Binding-site contacts:
Ligand atom C6 contacts residue SER688 of chain 1.B at 3.7 Å.
Ligand atom C1 contacts residue SER712 of chain 1.B at 4.2 Å.
Ligand atom C8 contacts residue PRO761 of chain 1.B at 4.4 Å (hydrophobic).
Ligand atom C2 contacts residue ASN710 of chain 1.B at 2.5 Å.
Ligand atom C7 contacts residue ASP735 of chain 1.B at 3.9 Å.
Ligand atom O5 contacts residue SER688 of chain 1.B at 3.2 Å (h-bond).
Ligand atom C6 contacts residue SER712 of chain 1.B at 4.5 Å.
Ligand atom C8 contacts residue ASP735 of chain 1.B at 4.0 Å.
Ligand atom C5 contacts residue ASN710 of chain 1.B at 3.6 Å.
Ligand atom O5 contacts residue SER712 of chain 1.B at 4.1 Å.
Ligand atom O6 contacts residue SER688 of chain 1.B at 2.8 Å (h-bond).
Ligand atom C1 contacts residue SER688 of chain 1.B at 4.2 Å.
Ligand atom O5 contacts residue ASN710 of chain 1.B at 2.4 Å (h-bond).
Ligand atom C8 contacts residue VAL733 of chain 1.B at 3.8 Å (hydrophobic).
Ligand atom C7 contacts residue ASN710 of chain 1.B at 3.8 Å.
Ligand atom C3 contacts residue ASP735 of chain 1.B at 3.9 Å.
Ligand atom C1 contacts residue ASN710 of chain 1.B at 1.4 Å.
Ligand atom C2 contacts residue ASP735 of chain 1.B at 3.6 Å.
Ligand atom C5 contacts residue SER688 of chain 1.B at 4.1 Å.
Ligand atom O6 contacts residue ARG689 of chain 1.B at 3.4 Å (salt-bridge).
Ligand atom N2 contacts residue ASP735 of chain 1.B at 2.9 Å (salt-bridge).
Ligand atom N2 contacts residue ASN710 of chain 1.B at 3.0 Å (h-bond).
Ligand atom C5 contacts residue SER712 of chain 1.B at 4.2 Å.
Ligand atom O7 contacts residue ASN710 of chain 1.B at 4.2 Å.
Ligand atom C6 contacts residue ARG689 of chain 1.B at 4.1 Å.
Ligand atom C3 contacts residue ASN710 of chain 1.B at 3.8 Å.
Ligand atom C4 contacts residue ASN710 of chain 1.B at 4.2 Å.
Ligand atom C1 contacts residue ASP735 of chain 1.B at 3.5 Å.

This small molecule binds to this protein.
Small molecule (SMILES): CC(=O)N[C@H]1[C@H](O[C@H]2[C@H](O)[C@@H](NC(C)=O)CO[C@@H]2CO)O[C@H](CO)[C@@H](O)[C@@H]1O

Sequence of chain 1.B:
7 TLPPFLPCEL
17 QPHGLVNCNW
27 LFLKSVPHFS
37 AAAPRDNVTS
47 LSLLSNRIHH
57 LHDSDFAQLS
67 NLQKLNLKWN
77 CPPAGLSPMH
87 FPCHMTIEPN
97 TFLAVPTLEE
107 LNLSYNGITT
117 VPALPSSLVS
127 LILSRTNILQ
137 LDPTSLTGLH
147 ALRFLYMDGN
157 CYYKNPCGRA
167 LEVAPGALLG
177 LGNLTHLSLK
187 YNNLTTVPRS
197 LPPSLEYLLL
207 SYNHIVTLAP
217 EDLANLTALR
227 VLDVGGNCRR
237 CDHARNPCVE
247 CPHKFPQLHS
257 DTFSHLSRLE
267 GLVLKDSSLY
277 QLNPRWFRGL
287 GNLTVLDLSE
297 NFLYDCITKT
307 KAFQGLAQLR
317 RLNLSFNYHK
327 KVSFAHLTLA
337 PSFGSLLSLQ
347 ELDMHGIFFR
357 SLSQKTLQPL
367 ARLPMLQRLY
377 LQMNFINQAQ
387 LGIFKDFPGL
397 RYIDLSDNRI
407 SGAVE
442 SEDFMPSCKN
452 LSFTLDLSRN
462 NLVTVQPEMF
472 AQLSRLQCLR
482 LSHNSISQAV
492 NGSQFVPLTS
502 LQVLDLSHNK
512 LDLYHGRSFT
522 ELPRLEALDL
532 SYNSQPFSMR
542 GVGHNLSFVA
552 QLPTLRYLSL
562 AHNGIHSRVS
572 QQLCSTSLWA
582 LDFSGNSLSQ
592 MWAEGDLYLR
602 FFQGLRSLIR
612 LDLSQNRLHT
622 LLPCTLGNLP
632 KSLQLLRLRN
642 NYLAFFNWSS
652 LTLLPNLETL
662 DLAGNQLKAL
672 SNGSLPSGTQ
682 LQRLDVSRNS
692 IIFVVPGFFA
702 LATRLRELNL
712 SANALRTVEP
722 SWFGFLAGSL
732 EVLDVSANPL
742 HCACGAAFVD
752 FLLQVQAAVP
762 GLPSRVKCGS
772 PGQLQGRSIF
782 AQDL